A small-molecule ligand and the protein it binds are described below.
Small molecule (SMILES): CC(=O)N[C@H]1[C@H](O[C@H]2[C@H](O)[C@@H](NC(C)=O)CO[C@@H]2CO)O[C@H](CO)[C@@H](O)[C@@H]1O

Sequence of chain 1.A:
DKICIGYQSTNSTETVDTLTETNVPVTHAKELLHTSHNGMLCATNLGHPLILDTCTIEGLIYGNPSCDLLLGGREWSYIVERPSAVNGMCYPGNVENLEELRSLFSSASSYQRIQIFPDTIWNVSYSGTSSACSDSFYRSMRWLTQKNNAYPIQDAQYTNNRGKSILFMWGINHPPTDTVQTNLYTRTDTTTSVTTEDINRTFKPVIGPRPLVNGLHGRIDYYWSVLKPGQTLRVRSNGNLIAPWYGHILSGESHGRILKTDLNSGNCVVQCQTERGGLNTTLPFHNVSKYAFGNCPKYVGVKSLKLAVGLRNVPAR

Binding-site contacts:
Ligand atom C3 contacts residue ASN280 of chain 1.A at 3.8 Å.
Ligand atom O4 contacts residue VAL269 of chain 1.A at 3.7 Å.
Ligand atom C5 contacts residue ASN280 of chain 1.A at 3.7 Å.
Ligand atom O5 contacts residue GLN271 of chain 1.A at 4.1 Å.
Ligand atom C4 contacts residue ASN280 of chain 1.A at 4.2 Å.
Ligand atom C1 contacts residue ASN280 of chain 1.A at 1.4 Å.
Ligand atom O5 contacts residue VAL269 of chain 1.A at 4.2 Å.
Ligand atom O7 contacts residue ASN280 of chain 1.A at 4.2 Å.
Ligand atom C8 contacts residue ASN280 of chain 1.A at 3.4 Å.
Ligand atom C4 contacts residue VAL269 of chain 1.A at 4.0 Å (hydrophobic).
Ligand atom C2 contacts residue ASN280 of chain 1.A at 2.4 Å.
Ligand atom C1 contacts residue VAL269 of chain 1.A at 3.6 Å (hydrophobic).
Ligand atom O7 contacts residue VAL269 of chain 1.A at 3.7 Å.
Ligand atom N2 contacts residue VAL269 of chain 1.A at 3.7 Å.
Ligand atom C2 contacts residue VAL269 of chain 1.A at 3.7 Å (hydrophobic).
Ligand atom C5 contacts residue VAL269 of chain 1.A at 3.8 Å (hydrophobic).
Ligand atom O6 contacts residue GLN271 of chain 1.A at 3.8 Å.
Ligand atom C1 contacts residue VAL270 of chain 1.A at 4.4 Å (hydrophobic).
Ligand atom O3 contacts residue VAL269 of chain 1.A at 4.4 Å.
Ligand atom O5 contacts residue ASN280 of chain 1.A at 2.4 Å (h-bond).
Ligand atom C7 contacts residue ASN280 of chain 1.A at 3.3 Å.
Ligand atom N2 contacts residue ASN280 of chain 1.A at 2.9 Å (h-bond).
Ligand atom C3 contacts residue VAL269 of chain 1.A at 3.3 Å (hydrophobic).